Binding-site contacts:
Ligand atom O7 contacts residue ASN154 of chain 59.C at 3.2 Å (h-bond).
Ligand atom C7 contacts residue GLU155 of chain 59.C at 4.2 Å.
Ligand atom C1 contacts residue ASN154 of chain 59.C at 1.4 Å.
Ligand atom C1 contacts residue HIS104 of chain 26.C at 4.3 Å.
Ligand atom O5 contacts residue HIS104 of chain 26.C at 4.0 Å.
Ligand atom C8 contacts residue HIS104 of chain 26.C at 3.9 Å.
Ligand atom C6 contacts residue ASN154 of chain 59.C at 3.8 Å.
Ligand atom C7 contacts residue ASN154 of chain 59.C at 3.4 Å.
Ligand atom C4 contacts residue ASN154 of chain 59.C at 4.3 Å.
Ligand atom C8 contacts residue ASN154 of chain 59.C at 3.6 Å.
Ligand atom C5 contacts residue ASN154 of chain 59.C at 4.3 Å.
Ligand atom O6 contacts residue HIS104 of chain 26.C at 4.4 Å.
Ligand atom C5 contacts residue HIS104 of chain 26.C at 3.1 Å.
Ligand atom O5 contacts residue ASN154 of chain 59.C at 2.4 Å (h-bond).
Ligand atom C5 contacts residue ASN154 of chain 59.C at 3.7 Å.
Ligand atom O5 contacts residue HIS104 of chain 26.C at 2.9 Å.
Ligand atom N2 contacts residue ASN154 of chain 59.C at 2.8 Å (h-bond).
Ligand atom C6 contacts residue HIS104 of chain 26.C at 3.3 Å.
Ligand atom C3 contacts residue ASN154 of chain 59.C at 3.8 Å.
Ligand atom C2 contacts residue ASN154 of chain 59.C at 2.4 Å.
Ligand atom C1 contacts residue HIS104 of chain 26.C at 3.6 Å.
Ligand atom C8 contacts residue GLU155 of chain 59.C at 3.6 Å.
Ligand atom O7 contacts residue GLU155 of chain 59.C at 3.8 Å.

The protein below binds the small molecule below.
Small molecule (SMILES): CC(=O)N[C@H]1[C@H](O[C@H]2[C@H](O)[C@@H](NC(C)=O)CO[C@@H]2CO[C@@H]2O[C@@H](C)[C@@H](O)[C@@H](O)[C@@H]2O)O[C@H](CO)[C@@H](O)[C@@H]1O

Sequence of chain 26.C:
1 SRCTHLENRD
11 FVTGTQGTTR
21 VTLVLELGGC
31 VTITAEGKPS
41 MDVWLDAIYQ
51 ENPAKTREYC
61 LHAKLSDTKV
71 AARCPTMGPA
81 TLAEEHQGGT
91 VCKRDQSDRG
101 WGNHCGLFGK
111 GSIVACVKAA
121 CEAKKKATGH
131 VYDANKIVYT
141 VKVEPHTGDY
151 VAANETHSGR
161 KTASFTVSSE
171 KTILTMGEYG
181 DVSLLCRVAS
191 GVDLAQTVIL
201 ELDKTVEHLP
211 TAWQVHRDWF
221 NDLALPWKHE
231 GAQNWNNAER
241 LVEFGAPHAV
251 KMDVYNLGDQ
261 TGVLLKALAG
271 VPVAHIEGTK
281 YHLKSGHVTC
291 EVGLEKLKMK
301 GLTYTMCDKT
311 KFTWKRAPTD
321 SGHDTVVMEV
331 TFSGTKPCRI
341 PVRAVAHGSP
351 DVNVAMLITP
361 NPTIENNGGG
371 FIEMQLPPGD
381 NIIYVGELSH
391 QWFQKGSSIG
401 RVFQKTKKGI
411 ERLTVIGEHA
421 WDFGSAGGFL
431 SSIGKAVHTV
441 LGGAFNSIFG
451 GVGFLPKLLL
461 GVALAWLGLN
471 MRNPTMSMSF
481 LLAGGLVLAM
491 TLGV

Sequence of chain 59.C:
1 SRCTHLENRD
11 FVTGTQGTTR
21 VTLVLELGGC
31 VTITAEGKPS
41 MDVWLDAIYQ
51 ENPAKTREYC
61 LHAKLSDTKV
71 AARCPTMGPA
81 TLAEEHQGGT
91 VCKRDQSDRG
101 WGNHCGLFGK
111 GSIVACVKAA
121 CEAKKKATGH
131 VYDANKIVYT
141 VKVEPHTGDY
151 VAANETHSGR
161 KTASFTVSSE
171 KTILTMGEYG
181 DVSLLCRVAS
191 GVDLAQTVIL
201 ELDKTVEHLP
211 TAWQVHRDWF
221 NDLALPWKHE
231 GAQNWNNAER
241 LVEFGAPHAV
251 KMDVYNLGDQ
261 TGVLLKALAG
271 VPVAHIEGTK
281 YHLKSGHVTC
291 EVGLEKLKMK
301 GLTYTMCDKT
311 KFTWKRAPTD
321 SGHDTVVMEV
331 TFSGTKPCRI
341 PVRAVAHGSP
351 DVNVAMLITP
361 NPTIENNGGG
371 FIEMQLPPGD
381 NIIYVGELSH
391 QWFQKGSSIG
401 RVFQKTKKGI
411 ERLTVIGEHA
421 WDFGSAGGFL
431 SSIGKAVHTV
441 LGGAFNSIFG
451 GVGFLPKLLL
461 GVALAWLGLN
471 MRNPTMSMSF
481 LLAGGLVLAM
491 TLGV